A small-molecule ligand and the protein it binds are described below.
Small molecule (SMILES): CC(=O)N[C@@H]1[C@@H](O)[C@H](O)[C@@H](CO)O[C@H]1O

Binding-site contacts:
Ligand atom C3 contacts residue ASN628 of chain 1.A at 3.7 Å.
Ligand atom C4 contacts residue ASN628 of chain 1.A at 4.2 Å.
Ligand atom C2 contacts residue ASN628 of chain 1.A at 2.4 Å.
Ligand atom O7 contacts residue ASN628 of chain 1.A at 3.7 Å.
Ligand atom O5 contacts residue ASN628 of chain 1.A at 2.4 Å (h-bond).
Ligand atom C5 contacts residue ASN628 of chain 1.A at 3.6 Å.
Ligand atom C1 contacts residue SER630 of chain 1.A at 4.1 Å.
Ligand atom N2 contacts residue ASN628 of chain 1.A at 2.8 Å (h-bond).
Ligand atom C7 contacts residue ASN628 of chain 1.A at 3.5 Å.
Ligand atom O6 contacts residue SER630 of chain 1.A at 3.6 Å (h-bond).
Ligand atom O6 contacts residue VAL631 of chain 1.A at 3.5 Å.
Ligand atom C1 contacts residue ASN628 of chain 1.A at 1.4 Å.
Ligand atom O5 contacts residue VAL631 of chain 1.A at 3.8 Å.
Ligand atom C5 contacts residue SER630 of chain 1.A at 4.2 Å.
Ligand atom O5 contacts residue SER630 of chain 1.A at 4.1 Å.

Sequence of chain 1.A:
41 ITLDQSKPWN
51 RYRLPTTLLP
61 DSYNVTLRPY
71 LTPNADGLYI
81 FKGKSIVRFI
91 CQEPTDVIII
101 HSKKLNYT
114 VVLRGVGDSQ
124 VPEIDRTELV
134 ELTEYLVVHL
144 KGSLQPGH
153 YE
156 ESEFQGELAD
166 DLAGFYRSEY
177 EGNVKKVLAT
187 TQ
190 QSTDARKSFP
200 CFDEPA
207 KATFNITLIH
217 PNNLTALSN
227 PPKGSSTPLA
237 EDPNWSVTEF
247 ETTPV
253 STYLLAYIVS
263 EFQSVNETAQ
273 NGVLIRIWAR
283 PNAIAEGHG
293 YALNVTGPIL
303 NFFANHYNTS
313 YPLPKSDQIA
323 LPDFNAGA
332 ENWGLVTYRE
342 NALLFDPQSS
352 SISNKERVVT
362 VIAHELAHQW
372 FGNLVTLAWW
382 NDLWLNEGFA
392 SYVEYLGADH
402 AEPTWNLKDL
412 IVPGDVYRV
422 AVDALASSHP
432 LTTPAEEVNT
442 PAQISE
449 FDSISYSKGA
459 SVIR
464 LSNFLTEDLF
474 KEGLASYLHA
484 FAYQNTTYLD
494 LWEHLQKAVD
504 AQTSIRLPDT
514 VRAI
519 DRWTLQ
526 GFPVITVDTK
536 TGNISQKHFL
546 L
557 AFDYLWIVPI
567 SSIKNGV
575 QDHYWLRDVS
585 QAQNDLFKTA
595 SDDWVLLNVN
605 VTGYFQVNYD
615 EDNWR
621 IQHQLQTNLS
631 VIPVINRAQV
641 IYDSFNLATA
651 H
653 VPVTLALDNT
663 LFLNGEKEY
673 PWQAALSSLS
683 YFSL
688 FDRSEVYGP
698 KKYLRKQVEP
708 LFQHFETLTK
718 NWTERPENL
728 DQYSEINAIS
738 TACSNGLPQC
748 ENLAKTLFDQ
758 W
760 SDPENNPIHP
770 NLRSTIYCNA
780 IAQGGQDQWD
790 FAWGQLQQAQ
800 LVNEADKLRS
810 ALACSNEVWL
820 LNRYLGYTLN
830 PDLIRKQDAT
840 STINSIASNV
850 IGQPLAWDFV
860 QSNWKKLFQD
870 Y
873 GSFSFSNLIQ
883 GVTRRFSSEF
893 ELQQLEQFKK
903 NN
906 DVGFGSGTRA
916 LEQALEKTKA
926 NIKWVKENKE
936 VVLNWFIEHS